Sequence of chain 11.A:
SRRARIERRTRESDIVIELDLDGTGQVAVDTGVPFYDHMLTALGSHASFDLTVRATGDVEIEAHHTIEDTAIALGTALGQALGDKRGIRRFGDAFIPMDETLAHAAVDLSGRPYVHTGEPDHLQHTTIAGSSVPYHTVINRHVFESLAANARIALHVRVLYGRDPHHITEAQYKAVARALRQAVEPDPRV

The protein below binds the small molecule below.
Small molecule (SMILES): O=P(O)(O)OC[C@@H](O)[C@@H](O)c1cnc[nH]1

Binding-site contacts:
Ligand atom C6 contacts residue MN1 of chain 11.B at 3.1 Å.
Ligand atom C4 contacts residue HIS81 of chain 11.A at 3.4 Å.
Ligand atom N1 contacts residue HIS184 of chain 20.A at 3.5 Å (h-bond).
Ligand atom C2 contacts residue GLU28 of chain 11.A at 3.8 Å.
Ligand atom C3 contacts residue GLU28 of chain 11.A at 3.8 Å.
Ligand atom C6 contacts residue MN1 of chain 20.C at 3.4 Å.
Ligand atom C6 contacts residue HIS183 of chain 20.A at 3.6 Å.
Ligand atom N1 contacts residue MN1 of chain 11.B at 2.3 Å.
Ligand atom O2 contacts residue GLU28 of chain 11.A at 3.0 Å (salt-bridge).
Ligand atom N2 contacts residue GLU187 of chain 20.A at 3.3 Å (salt-bridge).
Ligand atom P contacts residue ARG106 of chain 16.A at 3.6 Å.
Ligand atom N1 contacts residue GLU84 of chain 11.A at 3.2 Å (salt-bridge).
Ligand atom C3 contacts residue MN1 of chain 20.C at 3.2 Å.
Ligand atom N1 contacts residue MET114 of chain 20.A at 3.5 Å.
Ligand atom C5 contacts residue MN1 of chain 11.B at 3.5 Å.
Ligand atom N1 contacts residue HIS80 of chain 11.A at 3.4 Å (h-bond).
Ligand atom N2 contacts residue MET114 of chain 20.A at 3.6 Å.
Ligand atom OP6 contacts residue ARG106 of chain 16.A at 2.8 Å (salt-bridge).
Ligand atom C6 contacts residue MET114 of chain 20.A at 3.4 Å (hydrophobic).
Ligand atom N2 contacts residue HIS81 of chain 11.A at 2.9 Å (h-bond).
Ligand atom C5 contacts residue MET114 of chain 20.A at 3.6 Å (hydrophobic).
Ligand atom OP1 contacts residue GLU187 of chain 20.A at 3.6 Å (salt-bridge).
Ligand atom OP6 contacts residue LYS191 of chain 20.A at 3.2 Å (salt-bridge).
Ligand atom C6 contacts residue HIS184 of chain 20.A at 3.7 Å.
Ligand atom C3 contacts residue GLU187 of chain 20.A at 3.9 Å.
Ligand atom C3 contacts residue HIS81 of chain 11.A at 3.3 Å.
Ligand atom O3 contacts residue MN1 of chain 20.C at 2.5 Å.
Ligand atom OP4 contacts residue HIS62 of chain 20.A at 3.2 Å (h-bond).
Ligand atom O3 contacts residue GLU187 of chain 20.A at 2.7 Å (salt-bridge).
Ligand atom O3 contacts residue HIS81 of chain 11.A at 3.5 Å (h-bond).
Ligand atom OP5 contacts residue ARG106 of chain 16.A at 3.9 Å.
Ligand atom N2 contacts residue HIS183 of chain 20.A at 3.2 Å (h-bond).
Ligand atom C4 contacts residue MN1 of chain 20.C at 3.0 Å.
Ligand atom C5 contacts residue GLU84 of chain 11.A at 3.6 Å.
Ligand atom C4 contacts residue MET114 of chain 20.A at 3.7 Å (hydrophobic).
Ligand atom N2 contacts residue MN1 of chain 20.C at 2.2 Å.
Ligand atom C6 contacts residue HIS80 of chain 11.A at 3.3 Å.
Ligand atom OP4 contacts residue ARG106 of chain 16.A at 3.8 Å.
Ligand atom OP4 contacts residue LYS191 of chain 20.A at 3.8 Å.
Ligand atom O3 contacts residue HIS54 of chain 20.A at 3.3 Å (h-bond).

Sequence of chain 20.A:
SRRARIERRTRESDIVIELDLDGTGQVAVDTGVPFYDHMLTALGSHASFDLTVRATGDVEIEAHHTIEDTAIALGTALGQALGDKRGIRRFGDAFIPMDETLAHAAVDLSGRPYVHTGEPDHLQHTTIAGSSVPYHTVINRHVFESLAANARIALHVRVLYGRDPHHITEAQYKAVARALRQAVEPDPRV

Sequence of chain 16.A:
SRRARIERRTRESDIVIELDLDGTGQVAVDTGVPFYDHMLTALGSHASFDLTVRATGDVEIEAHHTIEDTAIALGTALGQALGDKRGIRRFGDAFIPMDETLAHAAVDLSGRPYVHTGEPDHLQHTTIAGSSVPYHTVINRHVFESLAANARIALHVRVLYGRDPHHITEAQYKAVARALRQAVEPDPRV